Binding-site contacts:
Ligand atom N1 contacts residue LEU115 of chain 1.A at 4.2 Å.
Ligand atom C31 contacts residue PHE89 of chain 1.A at 3.4 Å (hydrophobic).
Ligand atom N1 contacts residue ILE22 of chain 1.A at 4.2 Å.
Ligand atom C5 contacts residue LEU115 of chain 1.A at 4.0 Å (hydrophobic).
Ligand atom C21 contacts residue PHE36 of chain 1.A at 3.8 Å (hydrophobic).
Ligand atom C5 contacts residue GLU117 of chain 1.A at 3.5 Å.
Ligand atom C22 contacts residue THR38 of chain 1.A at 4.1 Å.
Ligand atom N4 contacts residue ASN103 of chain 1.A at 3.7 Å.
Ligand atom C2 contacts residue ANC1 of chain 1.D at 0.4 Å.
Ligand atom C2 contacts residue PHE119 of chain 1.A at 4.2 Å (hydrophobic).
Ligand atom C31 contacts residue ANC1 of chain 1.D at 1.9 Å.
Ligand atom C23 contacts residue PHE36 of chain 1.A at 4.0 Å (hydrophobic).
Ligand atom C5 contacts residue THR116 of chain 1.A at 3.7 Å.
Ligand atom C5 contacts residue ASN103 of chain 1.A at 4.2 Å.
Ligand atom N4 contacts residue ANC1 of chain 1.D at 0.6 Å.
Ligand atom N1 contacts residue PHE119 of chain 1.A at 4.1 Å.
Ligand atom C23 contacts residue ANC1 of chain 1.D at 0.5 Å.
Ligand atom C23 contacts residue PHE56 of chain 1.A at 4.0 Å (hydrophobic).
Ligand atom C23 contacts residue THR38 of chain 1.A at 3.5 Å.
Ligand atom C22 contacts residue ANC1 of chain 1.D at 0.5 Å.
Ligand atom C21 contacts residue ANC1 of chain 1.D at 0.3 Å.
Ligand atom C23 contacts residue PHE40 of chain 1.A at 4.1 Å (hydrophobic).
Ligand atom C6 contacts residue ANC1 of chain 1.D at 0.4 Å.
Ligand atom C31 contacts residue PHE54 of chain 1.A at 4.1 Å (hydrophobic).
Ligand atom C6 contacts residue THR116 of chain 1.A at 3.5 Å.
Ligand atom C3 contacts residue ANC1 of chain 1.D at 0.6 Å.
Ligand atom C22 contacts residue PHE40 of chain 1.A at 3.9 Å (hydrophobic).
Ligand atom C6 contacts residue LEU115 of chain 1.A at 3.9 Å (hydrophobic).
Ligand atom O31 contacts residue ASN103 of chain 1.A at 4.2 Å.
Ligand atom C24 contacts residue ANC1 of chain 1.D at 0.8 Å.
Ligand atom N4 contacts residue ALA101 of chain 1.A at 3.8 Å.
Ligand atom C21 contacts residue THR38 of chain 1.A at 3.9 Å.
Ligand atom N1 contacts residue ANC1 of chain 1.D at 0.4 Å.
Ligand atom O31 contacts residue ANC1 of chain 1.D at 0.9 Å.
Ligand atom C6 contacts residue ILE22 of chain 1.A at 4.2 Å (hydrophobic).
Ligand atom C24 contacts residue PHE36 of chain 1.A at 4.2 Å (hydrophobic).
Ligand atom C5 contacts residue ALA101 of chain 1.A at 3.5 Å (hydrophobic).
Ligand atom C3 contacts residue ASN103 of chain 1.A at 3.9 Å.
Ligand atom C5 contacts residue ANC1 of chain 1.D at 0.5 Å.
Ligand atom C6 contacts residue GLU117 of chain 1.A at 3.6 Å.

Sequence of chain 1.A:
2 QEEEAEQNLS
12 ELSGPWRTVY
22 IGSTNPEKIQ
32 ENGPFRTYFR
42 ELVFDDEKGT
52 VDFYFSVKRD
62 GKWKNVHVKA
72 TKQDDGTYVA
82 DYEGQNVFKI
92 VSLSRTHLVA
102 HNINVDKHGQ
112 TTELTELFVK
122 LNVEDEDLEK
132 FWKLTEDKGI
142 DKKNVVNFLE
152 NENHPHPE

The small molecule below binds the protein below.
Small molecule (SMILES): COc1nccnc1CC(C)C